Binding-site contacts:
Ligand atom C8 contacts residue ASN75 of chain 3.A at 3.3 Å.
Ligand atom C2 contacts residue THR77 of chain 3.A at 4.3 Å.
Ligand atom O7 contacts residue HIS74 of chain 3.A at 3.9 Å.
Ligand atom C4 contacts residue ASN75 of chain 3.A at 4.1 Å.
Ligand atom C3 contacts residue ASN75 of chain 3.A at 3.5 Å.
Ligand atom C5 contacts residue ASN75 of chain 3.A at 3.6 Å.
Ligand atom O5 contacts residue ASN75 of chain 3.A at 2.4 Å (h-bond).
Ligand atom O7 contacts residue ASN75 of chain 3.A at 3.7 Å.
Ligand atom N2 contacts residue ASN75 of chain 3.A at 2.8 Å (h-bond).
Ligand atom C1 contacts residue THR77 of chain 3.A at 3.8 Å.
Ligand atom C8 contacts residue HIS74 of chain 3.A at 4.4 Å.
Ligand atom C2 contacts residue ASN75 of chain 3.A at 2.1 Å.
Ligand atom C7 contacts residue ASN75 of chain 3.A at 3.5 Å.
Ligand atom N2 contacts residue THR77 of chain 3.A at 4.1 Å.
Ligand atom C1 contacts residue ASN75 of chain 3.A at 1.4 Å.

Sequence of chain 3.A:
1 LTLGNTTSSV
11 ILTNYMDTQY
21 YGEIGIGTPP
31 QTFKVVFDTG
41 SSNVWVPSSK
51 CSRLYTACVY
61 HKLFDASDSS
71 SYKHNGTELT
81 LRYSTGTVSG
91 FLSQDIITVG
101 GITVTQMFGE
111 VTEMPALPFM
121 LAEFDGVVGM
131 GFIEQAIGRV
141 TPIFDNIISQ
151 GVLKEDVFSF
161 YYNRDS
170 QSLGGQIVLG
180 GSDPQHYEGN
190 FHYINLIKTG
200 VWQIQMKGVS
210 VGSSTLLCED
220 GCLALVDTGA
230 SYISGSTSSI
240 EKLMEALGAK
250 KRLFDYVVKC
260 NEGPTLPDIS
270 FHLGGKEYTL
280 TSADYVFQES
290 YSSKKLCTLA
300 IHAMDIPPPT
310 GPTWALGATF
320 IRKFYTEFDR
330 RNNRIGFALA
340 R

The protein below binds the small molecule below.
Small molecule (SMILES): CC(=O)N[C@@H]1[C@@H](O)[C@H](O)[C@@H](CO)O[C@H]1O